Sequence of chain 1.D:
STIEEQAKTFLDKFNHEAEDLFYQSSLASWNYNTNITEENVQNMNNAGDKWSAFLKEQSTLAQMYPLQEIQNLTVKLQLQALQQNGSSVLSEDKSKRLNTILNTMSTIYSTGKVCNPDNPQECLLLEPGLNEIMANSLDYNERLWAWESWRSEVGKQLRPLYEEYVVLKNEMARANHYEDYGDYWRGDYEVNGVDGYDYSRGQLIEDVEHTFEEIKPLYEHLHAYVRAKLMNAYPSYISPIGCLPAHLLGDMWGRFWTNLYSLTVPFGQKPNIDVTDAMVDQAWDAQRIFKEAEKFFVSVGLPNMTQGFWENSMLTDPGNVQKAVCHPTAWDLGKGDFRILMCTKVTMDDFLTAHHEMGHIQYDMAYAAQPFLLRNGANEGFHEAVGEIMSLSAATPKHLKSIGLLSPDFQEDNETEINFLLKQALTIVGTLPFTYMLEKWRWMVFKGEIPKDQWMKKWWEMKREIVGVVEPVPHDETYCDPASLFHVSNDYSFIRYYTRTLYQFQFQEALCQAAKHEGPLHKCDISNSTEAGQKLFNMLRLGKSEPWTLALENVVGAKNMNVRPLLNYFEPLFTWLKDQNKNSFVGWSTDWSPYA

This small molecule binds to this protein.
Small molecule (SMILES): CC(=O)N[C@@H]1[C@@H](O)[C@H](O)[C@@H](CO)O[C@H]1O

Binding-site contacts:
Ligand atom C3 contacts residue ASN304 of chain 1.D at 3.8 Å.
Ligand atom O7 contacts residue GLU294 of chain 1.D at 4.5 Å.
Ligand atom C1 contacts residue ASN304 of chain 1.D at 1.4 Å.
Ligand atom N2 contacts residue ASN304 of chain 1.D at 2.9 Å (h-bond).
Ligand atom O7 contacts residue ASN304 of chain 1.D at 4.2 Å.
Ligand atom C4 contacts residue ASN304 of chain 1.D at 4.2 Å.
Ligand atom C5 contacts residue ASN304 of chain 1.D at 3.7 Å.
Ligand atom C7 contacts residue GLU294 of chain 1.D at 3.9 Å.
Ligand atom N2 contacts residue GLU294 of chain 1.D at 4.1 Å.
Ligand atom C8 contacts residue GLU294 of chain 1.D at 3.6 Å.
Ligand atom C2 contacts residue ASN304 of chain 1.D at 2.5 Å.
Ligand atom O5 contacts residue ASN304 of chain 1.D at 2.4 Å (h-bond).
Ligand atom C7 contacts residue ASN304 of chain 1.D at 3.7 Å.
Ligand atom C8 contacts residue TRP310 of chain 1.D at 4.0 Å (hydrophobic).